This protein binds this small molecule.
Small molecule (SMILES): O=C([O-])C(=O)[O-]

Binding-site contacts:
Ligand atom O2 contacts residue ALA244 of chain 1.B at 3.9 Å.
Ligand atom O2 contacts residue MG1 of chain 1.I at 2.1 Å.
Ligand atom O1 contacts residue GLU223 of chain 1.B at 2.9 Å (salt-bridge).
Ligand atom C2 contacts residue THR279 of chain 1.B at 3.7 Å.
Ligand atom O3 contacts residue GLY246 of chain 1.B at 2.9 Å (h-bond).
Ligand atom O4 contacts residue SER313 of chain 1.B at 4.5 Å.
Ligand atom C1 contacts residue THR279 of chain 1.B at 3.5 Å.
Ligand atom C1 contacts residue ARG245 of chain 1.B at 4.1 Å.
Ligand atom O3 contacts residue MG1 of chain 1.I at 4.2 Å.
Ligand atom O4 contacts residue ALA278 of chain 1.B at 4.2 Å.
Ligand atom C1 contacts residue ALA244 of chain 1.B at 3.6 Å (hydrophobic).
Ligand atom C2 contacts residue ALA244 of chain 1.B at 3.7 Å (hydrophobic).
Ligand atom O4 contacts residue MET311 of chain 1.B at 4.2 Å.
Ligand atom C1 contacts residue GLU223 of chain 1.B at 3.8 Å.
Ligand atom O4 contacts residue LYS221 of chain 1.B at 4.2 Å.
Ligand atom O1 contacts residue MG1 of chain 1.I at 2.3 Å.
Ligand atom O3 contacts residue ALA244 of chain 1.B at 3.5 Å.
Ligand atom O2 contacts residue GLU223 of chain 1.B at 3.4 Å (salt-bridge).
Ligand atom O1 contacts residue ASP247 of chain 1.B at 2.6 Å (salt-bridge).
Ligand atom C2 contacts residue GLU223 of chain 1.B at 4.0 Å.
Ligand atom O3 contacts residue ARG245 of chain 1.B at 3.5 Å (salt-bridge).
Ligand atom O1 contacts residue GLY246 of chain 1.B at 3.9 Å.
Ligand atom C2 contacts residue MG1 of chain 1.I at 2.9 Å.
Ligand atom O3 contacts residue ASP247 of chain 1.B at 3.8 Å.
Ligand atom C1 contacts residue GLY246 of chain 1.B at 3.8 Å.
Ligand atom O4 contacts residue MET242 of chain 1.B at 4.3 Å.
Ligand atom O4 contacts residue ARG36 of chain 1.B at 4.4 Å.
Ligand atom O4 contacts residue MG1 of chain 1.I at 4.2 Å.
Ligand atom C1 contacts residue MG1 of chain 1.I at 3.0 Å.
Ligand atom O3 contacts residue THR279 of chain 1.B at 2.6 Å (h-bond).
Ligand atom O1 contacts residue ALA244 of chain 1.B at 3.7 Å.
Ligand atom C1 contacts residue ASP247 of chain 1.B at 3.8 Å.
Ligand atom C2 contacts residue LYS221 of chain 1.B at 3.8 Å.
Ligand atom O4 contacts residue ALA244 of chain 1.B at 4.2 Å.
Ligand atom O2 contacts residue LYS221 of chain 1.B at 2.7 Å (salt-bridge).
Ligand atom C2 contacts residue ASP247 of chain 1.B at 4.4 Å.
Ligand atom O2 contacts residue ASP247 of chain 1.B at 4.0 Å.
Ligand atom O4 contacts residue THR279 of chain 1.B at 3.0 Å (h-bond).

Sequence of chain 1.B:
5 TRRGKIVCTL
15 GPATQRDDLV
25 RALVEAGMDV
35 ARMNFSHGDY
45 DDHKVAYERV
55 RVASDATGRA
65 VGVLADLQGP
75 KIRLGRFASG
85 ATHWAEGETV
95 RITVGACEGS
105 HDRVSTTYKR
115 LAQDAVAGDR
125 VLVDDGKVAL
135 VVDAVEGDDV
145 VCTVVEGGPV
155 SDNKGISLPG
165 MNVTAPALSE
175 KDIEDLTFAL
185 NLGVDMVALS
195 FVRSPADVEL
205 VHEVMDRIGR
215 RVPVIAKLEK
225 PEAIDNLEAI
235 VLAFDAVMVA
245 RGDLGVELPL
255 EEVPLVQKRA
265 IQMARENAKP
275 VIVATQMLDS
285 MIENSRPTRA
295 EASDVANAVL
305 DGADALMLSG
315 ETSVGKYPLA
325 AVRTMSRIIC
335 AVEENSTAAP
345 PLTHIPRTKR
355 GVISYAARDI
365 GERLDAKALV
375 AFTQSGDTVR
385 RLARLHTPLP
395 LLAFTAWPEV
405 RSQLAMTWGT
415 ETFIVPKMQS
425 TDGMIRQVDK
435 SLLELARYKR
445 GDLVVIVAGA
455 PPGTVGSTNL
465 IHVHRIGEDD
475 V